This protein binds this small molecule.
Small molecule (SMILES): Nc1ccc2ccc(CCNCCc3cccc(F)c3)cc2n1

Sequence of chain 1.A:
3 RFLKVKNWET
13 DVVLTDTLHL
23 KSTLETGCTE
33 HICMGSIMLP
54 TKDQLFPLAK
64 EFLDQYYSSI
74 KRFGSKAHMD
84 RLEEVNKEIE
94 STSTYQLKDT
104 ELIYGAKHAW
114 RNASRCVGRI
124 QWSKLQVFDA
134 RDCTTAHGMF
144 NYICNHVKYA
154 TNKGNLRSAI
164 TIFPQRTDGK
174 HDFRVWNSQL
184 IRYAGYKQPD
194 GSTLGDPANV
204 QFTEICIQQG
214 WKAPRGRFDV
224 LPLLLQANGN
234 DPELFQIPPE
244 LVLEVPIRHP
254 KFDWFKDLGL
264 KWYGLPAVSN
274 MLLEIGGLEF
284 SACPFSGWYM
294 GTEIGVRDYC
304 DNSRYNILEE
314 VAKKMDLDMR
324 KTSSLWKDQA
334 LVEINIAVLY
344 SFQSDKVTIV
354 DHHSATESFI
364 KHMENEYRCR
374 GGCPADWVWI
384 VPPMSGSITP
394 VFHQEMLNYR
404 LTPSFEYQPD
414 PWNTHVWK

Binding-site contacts:
Ligand atom C25 contacts residue MET40 of chain 1.B at 3.6 Å (hydrophobic).
Ligand atom N13 contacts residue HEM1 of chain 1.H at 3.5 Å (h-bond).
Ligand atom C14 contacts residue HEM1 of chain 1.H at 4.1 Å.
Ligand atom C09 contacts residue HEM1 of chain 1.H at 3.3 Å.
Ligand atom C06 contacts residue HEM1 of chain 1.H at 3.5 Å.
Ligand atom C02 contacts residue GLU296 of chain 1.B at 3.4 Å.
Ligand atom C05 contacts residue VAL271 of chain 1.B at 4.1 Å (hydrophobic).
Ligand atom N02 contacts residue HEM1 of chain 1.H at 3.9 Å.
Ligand atom C07 contacts residue VAL271 of chain 1.B at 3.3 Å (hydrophobic).
Ligand atom C11 contacts residue VAL271 of chain 1.B at 4.2 Å (hydrophobic).
Ligand atom N02 contacts residue GLU296 of chain 1.B at 2.6 Å (salt-bridge).
Ligand atom C10 contacts residue GLU296 of chain 1.B at 3.6 Å.
Ligand atom C03 contacts residue TRP291 of chain 1.B at 4.0 Å (hydrophobic).
Ligand atom C06 contacts residue VAL271 of chain 1.B at 3.6 Å (hydrophobic).
Ligand atom C03 contacts residue HEM1 of chain 1.H at 3.2 Å.
Ligand atom C06 contacts residue PHE288 of chain 1.B at 3.6 Å (hydrophobic).
Ligand atom F23 contacts residue TRP10 of chain 1.A at 3.7 Å.
Ligand atom N02 contacts residue TYR292 of chain 1.B at 3.7 Å.
Ligand atom C04 contacts residue HEM1 of chain 1.H at 3.3 Å.
Ligand atom N01 contacts residue GLU296 of chain 1.B at 2.7 Å (salt-bridge).
Ligand atom C08 contacts residue HEM1 of chain 1.H at 3.8 Å.
Ligand atom C08 contacts residue VAL271 of chain 1.B at 3.6 Å (hydrophobic).
Ligand atom N02 contacts residue PRO269 of chain 1.B at 3.7 Å.
Ligand atom C05 contacts residue HEM1 of chain 1.H at 3.6 Å.
Ligand atom C02 contacts residue PRO269 of chain 1.B at 4.1 Å (hydrophobic).
Ligand atom N02 contacts residue MET293 of chain 1.B at 4.1 Å.
Ligand atom C09 contacts residue GLU296 of chain 1.B at 3.7 Å.
Ligand atom C26 contacts residue TYR410 of chain 1.B at 3.2 Å (hydrophobic).
Ligand atom C24 contacts residue MET40 of chain 1.B at 3.6 Å (hydrophobic).
Ligand atom N02 contacts residue TRP291 of chain 1.B at 2.7 Å (h-bond).
Ligand atom C11 contacts residue HEM1 of chain 1.H at 3.6 Å.
Ligand atom C10 contacts residue HEM1 of chain 1.H at 4.0 Å.
Ligand atom C12 contacts residue VAL271 of chain 1.B at 3.8 Å (hydrophobic).
Ligand atom C12 contacts residue HEM1 of chain 1.H at 4.0 Å.
Ligand atom C02 contacts residue TRP291 of chain 1.B at 3.8 Å (hydrophobic).
Ligand atom C07 contacts residue HEM1 of chain 1.H at 3.7 Å.
Ligand atom C25 contacts residue TYR410 of chain 1.B at 3.1 Å (hydrophobic).
Ligand atom C02 contacts residue HEM1 of chain 1.H at 3.8 Å.
Ligand atom N01 contacts residue HEM1 of chain 1.H at 4.0 Å.
Ligand atom C26 contacts residue TRP382 of chain 1.B at 3.9 Å (hydrophobic).

Sequence of chain 1.B:
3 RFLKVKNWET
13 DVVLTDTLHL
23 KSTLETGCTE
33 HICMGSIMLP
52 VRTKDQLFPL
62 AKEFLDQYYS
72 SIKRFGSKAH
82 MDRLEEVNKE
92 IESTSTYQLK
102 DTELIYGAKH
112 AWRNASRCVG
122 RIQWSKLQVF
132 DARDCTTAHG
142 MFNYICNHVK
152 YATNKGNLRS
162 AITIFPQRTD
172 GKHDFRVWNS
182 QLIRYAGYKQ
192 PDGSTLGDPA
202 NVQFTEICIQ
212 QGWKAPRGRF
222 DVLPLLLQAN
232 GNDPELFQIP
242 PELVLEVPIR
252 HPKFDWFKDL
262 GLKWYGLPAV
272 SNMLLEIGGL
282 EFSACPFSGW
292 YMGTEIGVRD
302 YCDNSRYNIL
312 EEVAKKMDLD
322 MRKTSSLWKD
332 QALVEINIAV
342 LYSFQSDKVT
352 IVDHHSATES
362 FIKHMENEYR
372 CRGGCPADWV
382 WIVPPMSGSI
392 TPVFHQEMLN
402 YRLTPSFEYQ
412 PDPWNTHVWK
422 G